Sequence of chain 20.B:
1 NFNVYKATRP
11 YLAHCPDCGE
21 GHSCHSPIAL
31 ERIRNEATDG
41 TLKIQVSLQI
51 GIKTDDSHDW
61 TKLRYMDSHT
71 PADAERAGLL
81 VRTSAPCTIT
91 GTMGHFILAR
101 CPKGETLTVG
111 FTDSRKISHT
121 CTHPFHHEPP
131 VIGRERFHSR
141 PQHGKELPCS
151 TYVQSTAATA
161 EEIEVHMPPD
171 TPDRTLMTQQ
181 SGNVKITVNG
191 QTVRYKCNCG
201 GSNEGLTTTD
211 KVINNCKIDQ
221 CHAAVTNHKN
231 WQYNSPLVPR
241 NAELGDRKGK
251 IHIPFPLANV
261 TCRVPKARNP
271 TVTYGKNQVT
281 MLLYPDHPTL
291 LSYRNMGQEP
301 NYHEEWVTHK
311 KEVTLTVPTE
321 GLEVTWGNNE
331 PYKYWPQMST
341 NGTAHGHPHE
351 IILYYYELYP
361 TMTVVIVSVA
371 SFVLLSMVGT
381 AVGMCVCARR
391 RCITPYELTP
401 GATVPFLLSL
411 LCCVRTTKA

Sequence of chain 20.A:
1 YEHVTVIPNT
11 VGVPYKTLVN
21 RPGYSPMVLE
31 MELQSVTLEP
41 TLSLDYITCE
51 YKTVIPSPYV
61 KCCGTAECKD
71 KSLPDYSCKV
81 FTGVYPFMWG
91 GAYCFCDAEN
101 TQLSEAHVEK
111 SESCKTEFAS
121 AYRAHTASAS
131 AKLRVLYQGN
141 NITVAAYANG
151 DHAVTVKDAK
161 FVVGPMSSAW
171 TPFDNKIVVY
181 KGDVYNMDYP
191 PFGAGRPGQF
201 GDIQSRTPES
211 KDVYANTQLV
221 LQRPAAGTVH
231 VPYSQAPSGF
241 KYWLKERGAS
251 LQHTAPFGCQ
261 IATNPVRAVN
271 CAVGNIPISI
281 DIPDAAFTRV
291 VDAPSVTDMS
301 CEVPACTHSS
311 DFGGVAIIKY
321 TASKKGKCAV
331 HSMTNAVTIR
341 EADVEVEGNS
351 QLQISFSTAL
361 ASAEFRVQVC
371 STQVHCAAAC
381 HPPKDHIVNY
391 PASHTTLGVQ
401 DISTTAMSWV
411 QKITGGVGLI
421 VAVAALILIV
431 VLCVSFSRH

Binding-site contacts:
Ligand atom C6 contacts residue LYS115 of chain 20.A at 3.9 Å.
Ligand atom O6 contacts residue LYS115 of chain 20.A at 4.4 Å.
Ligand atom C5 contacts residue THR116 of chain 20.A at 3.5 Å.
Ligand atom C1 contacts residue THR116 of chain 20.A at 3.3 Å.
Ligand atom C5 contacts residue ASN259 of chain 20.B at 3.7 Å.
Ligand atom C4 contacts residue ASN259 of chain 20.B at 4.2 Å.
Ligand atom C7 contacts residue ASN259 of chain 20.B at 3.1 Å.
Ligand atom C8 contacts residue ASN259 of chain 20.B at 4.1 Å.
Ligand atom C3 contacts residue ASN259 of chain 20.B at 3.8 Å.
Ligand atom O6 contacts residue PHE118 of chain 20.A at 3.9 Å.
Ligand atom O5 contacts residue THR116 of chain 20.A at 2.6 Å (h-bond).
Ligand atom N2 contacts residue ASN259 of chain 20.B at 2.9 Å (h-bond).
Ligand atom O5 contacts residue ASN259 of chain 20.B at 2.4 Å (h-bond).
Ligand atom C6 contacts residue THR116 of chain 20.A at 3.5 Å.
Ligand atom C6 contacts residue PHE118 of chain 20.A at 4.4 Å (hydrophobic).
Ligand atom C1 contacts residue ASN259 of chain 20.B at 1.4 Å.
Ligand atom O7 contacts residue ASN259 of chain 20.B at 3.0 Å (h-bond).
Ligand atom C2 contacts residue ASN259 of chain 20.B at 2.4 Å.

This small molecule binds to this protein.
Small molecule (SMILES): CC(=O)N[C@@H]1[C@@H](O)[C@H](O)[C@@H](CO)O[C@H]1O